Sequence of chain 1.A:
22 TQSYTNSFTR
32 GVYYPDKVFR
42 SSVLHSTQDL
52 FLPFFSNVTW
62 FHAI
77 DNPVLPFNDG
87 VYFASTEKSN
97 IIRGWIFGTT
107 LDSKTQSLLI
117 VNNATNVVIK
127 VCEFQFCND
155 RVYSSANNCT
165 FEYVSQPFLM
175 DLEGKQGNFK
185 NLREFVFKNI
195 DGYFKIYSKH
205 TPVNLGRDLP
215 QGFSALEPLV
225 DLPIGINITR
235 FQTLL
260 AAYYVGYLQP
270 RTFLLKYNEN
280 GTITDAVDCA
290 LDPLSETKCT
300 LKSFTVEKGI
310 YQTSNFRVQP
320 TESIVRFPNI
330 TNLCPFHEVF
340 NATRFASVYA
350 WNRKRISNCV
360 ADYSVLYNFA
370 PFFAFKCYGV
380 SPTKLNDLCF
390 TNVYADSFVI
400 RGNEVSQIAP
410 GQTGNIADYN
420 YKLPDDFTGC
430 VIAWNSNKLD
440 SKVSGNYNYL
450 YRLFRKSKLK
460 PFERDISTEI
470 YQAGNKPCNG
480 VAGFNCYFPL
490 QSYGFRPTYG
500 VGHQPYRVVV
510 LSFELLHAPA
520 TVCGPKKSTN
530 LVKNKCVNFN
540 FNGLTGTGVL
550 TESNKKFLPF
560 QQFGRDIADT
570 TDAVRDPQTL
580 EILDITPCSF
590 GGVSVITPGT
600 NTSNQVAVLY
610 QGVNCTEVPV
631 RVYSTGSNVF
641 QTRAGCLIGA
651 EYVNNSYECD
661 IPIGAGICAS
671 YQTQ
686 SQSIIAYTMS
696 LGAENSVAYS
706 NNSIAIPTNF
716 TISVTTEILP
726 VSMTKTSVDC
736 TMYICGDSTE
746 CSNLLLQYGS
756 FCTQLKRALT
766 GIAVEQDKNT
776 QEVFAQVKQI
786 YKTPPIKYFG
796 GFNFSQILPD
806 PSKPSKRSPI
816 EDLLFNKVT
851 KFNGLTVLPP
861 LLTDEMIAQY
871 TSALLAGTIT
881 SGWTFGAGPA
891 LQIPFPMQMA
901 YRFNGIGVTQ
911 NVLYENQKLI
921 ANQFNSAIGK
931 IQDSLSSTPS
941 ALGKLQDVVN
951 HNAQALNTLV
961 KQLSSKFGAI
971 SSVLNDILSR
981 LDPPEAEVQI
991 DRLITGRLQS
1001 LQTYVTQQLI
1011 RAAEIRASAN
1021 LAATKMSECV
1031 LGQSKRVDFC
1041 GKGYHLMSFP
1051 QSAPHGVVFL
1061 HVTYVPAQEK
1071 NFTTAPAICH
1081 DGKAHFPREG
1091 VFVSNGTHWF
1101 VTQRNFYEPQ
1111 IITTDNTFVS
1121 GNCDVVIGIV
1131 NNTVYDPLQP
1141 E

A small-molecule ligand and the protein it binds are described below.
Small molecule (SMILES): CC(=O)N[C@@H]1[C@@H](O)[C@H](O)[C@@H](CO)O[C@H]1O

Binding-site contacts:
Ligand atom N2 contacts residue ASN1095 of chain 1.A at 2.9 Å (h-bond).
Ligand atom C5 contacts residue HIS1098 of chain 1.A at 3.4 Å.
Ligand atom C4 contacts residue ASN1095 of chain 1.A at 4.2 Å.
Ligand atom C1 contacts residue HIS1098 of chain 1.A at 4.2 Å.
Ligand atom C7 contacts residue ASN1095 of chain 1.A at 3.2 Å.
Ligand atom O5 contacts residue HIS1098 of chain 1.A at 4.0 Å.
Ligand atom C3 contacts residue THR1097 of chain 1.A at 3.9 Å.
Ligand atom C6 contacts residue HIS1098 of chain 1.A at 4.1 Å.
Ligand atom O5 contacts residue ASN1095 of chain 1.A at 2.4 Å (h-bond).
Ligand atom O4 contacts residue HIS1098 of chain 1.A at 4.2 Å.
Ligand atom O5 contacts residue THR1097 of chain 1.A at 4.2 Å.
Ligand atom C3 contacts residue ASN1095 of chain 1.A at 3.8 Å.
Ligand atom C4 contacts residue HIS1098 of chain 1.A at 4.4 Å.
Ligand atom C1 contacts residue THR1097 of chain 1.A at 3.4 Å.
Ligand atom C5 contacts residue ASN1095 of chain 1.A at 3.7 Å.
Ligand atom N2 contacts residue THR1097 of chain 1.A at 3.9 Å.
Ligand atom C2 contacts residue ASN1095 of chain 1.A at 2.4 Å.
Ligand atom C6 contacts residue PHE1100 of chain 1.A at 3.9 Å (hydrophobic).
Ligand atom C5 contacts residue THR1097 of chain 1.A at 4.1 Å.
Ligand atom C8 contacts residue ASN1095 of chain 1.A at 3.7 Å.
Ligand atom O5 contacts residue PHE1100 of chain 1.A at 3.9 Å.
Ligand atom O7 contacts residue ASN1095 of chain 1.A at 3.1 Å (h-bond).
Ligand atom C2 contacts residue THR1097 of chain 1.A at 3.9 Å.
Ligand atom C1 contacts residue ASN1095 of chain 1.A at 1.4 Å.